Sequence of chain 1.A:
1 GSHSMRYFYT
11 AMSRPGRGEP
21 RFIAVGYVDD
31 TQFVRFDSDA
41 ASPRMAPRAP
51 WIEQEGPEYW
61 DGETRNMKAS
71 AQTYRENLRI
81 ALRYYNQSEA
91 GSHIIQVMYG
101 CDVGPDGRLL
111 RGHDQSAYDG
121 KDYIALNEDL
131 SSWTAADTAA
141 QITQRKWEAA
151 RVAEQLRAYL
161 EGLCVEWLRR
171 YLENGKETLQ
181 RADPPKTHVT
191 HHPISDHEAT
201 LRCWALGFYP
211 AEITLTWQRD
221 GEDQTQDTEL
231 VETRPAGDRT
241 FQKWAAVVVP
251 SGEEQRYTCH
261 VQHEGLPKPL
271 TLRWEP

Binding-site contacts:
Ligand atom CD1 contacts residue ASN77 of chain 1.A at 3.5 Å.
Ligand atom NH1 contacts residue GLU76 of chain 1.A at 2.4 Å (salt-bridge).
Ligand atom CB contacts residue ASN66 of chain 1.A at 3.6 Å.
Ligand atom NE contacts residue GLU76 of chain 1.A at 3.6 Å.
Ligand atom O contacts residue TRP147 of chain 1.A at 3.0 Å (h-bond).
Ligand atom CB contacts residue TYR99 of chain 1.A at 3.6 Å (hydrophobic).
Ligand atom OXT contacts residue THR143 of chain 1.A at 2.7 Å (h-bond).
Ligand atom CD2 contacts residue LEU156 of chain 1.A at 3.6 Å (hydrophobic).
Ligand atom CA contacts residue TYR171 of chain 1.A at 3.6 Å (hydrophobic).
Ligand atom CZ contacts residue GLU76 of chain 1.A at 3.4 Å.
Ligand atom O contacts residue LYS146 of chain 1.A at 3.1 Å (salt-bridge).
Ligand atom O contacts residue TYR84 of chain 1.A at 3.5 Å (h-bond).
Ligand atom C contacts residue THR143 of chain 1.A at 3.6 Å.
Ligand atom CB contacts residue TYR99 of chain 1.A at 3.5 Å (hydrophobic).
Ligand atom CA contacts residue ASN77 of chain 1.A at 3.3 Å.
Ligand atom N contacts residue TYR7 of chain 1.A at 3.4 Å (h-bond).
Ligand atom C contacts residue ASN77 of chain 1.A at 3.5 Å.
Ligand atom CA contacts residue TYR7 of chain 1.A at 3.4 Å (hydrophobic).
Ligand atom O contacts residue TYR159 of chain 1.A at 2.6 Å (h-bond).
Ligand atom CB contacts residue GLU63 of chain 1.A at 3.5 Å.
Ligand atom C contacts residue TYR7 of chain 1.A at 3.4 Å (hydrophobic).
Ligand atom N contacts residue GLU63 of chain 1.A at 3.0 Å (salt-bridge).
Ligand atom CD1 contacts residue GLU63 of chain 1.A at 3.2 Å.
Ligand atom O contacts residue ASN66 of chain 1.A at 3.1 Å (h-bond).
Ligand atom N contacts residue TYR171 of chain 1.A at 2.8 Å (h-bond).
Ligand atom CB contacts residue ASN77 of chain 1.A at 3.3 Å.
Ligand atom OXT contacts residue TYR84 of chain 1.A at 2.8 Å (h-bond).
Ligand atom CA contacts residue TYR99 of chain 1.A at 3.6 Å (hydrophobic).
Ligand atom O contacts residue ILE80 of chain 1.A at 3.6 Å.
Ligand atom OXT contacts residue LYS146 of chain 1.A at 3.6 Å.
Ligand atom CD contacts residue GLU76 of chain 1.A at 3.1 Å.
Ligand atom N contacts residue TYR7 of chain 1.A at 3.0 Å (h-bond).
Ligand atom CB contacts residue TRP167 of chain 1.A at 3.6 Å (hydrophobic).
Ligand atom CD2 contacts residue TRP167 of chain 1.A at 3.4 Å (hydrophobic).
Ligand atom N contacts residue TYR99 of chain 1.A at 3.0 Å (h-bond).
Ligand atom N contacts residue TYR159 of chain 1.A at 3.5 Å (h-bond).
Ligand atom CE3 contacts residue TYR123 of chain 1.A at 3.5 Å (hydrophobic).
Ligand atom CB contacts residue ASN77 of chain 1.A at 3.6 Å.
Ligand atom C contacts residue TYR84 of chain 1.A at 3.5 Å (hydrophobic).
Ligand atom N contacts residue ASN77 of chain 1.A at 2.8 Å (h-bond).

This small molecule binds to this protein.
Small molecule (SMILES): CC(C)C[C@H](NC(=O)[C@H](C)NC(=O)[C@@H](N)CC(C)C)C(=O)N[C@@H](CC(C)C)C(=O)N[C@H](C(=O)NCC(=O)N[C@H](C(=O)N[C@@H](CCCN=C(N)N)C(=O)N[C@@H](CC1=CN=C2C=CC=CC12)C(=O)O)C(C)C)[C@@H](C)O